Binding-site contacts:
Ligand atom C3 contacts residue ASN142 of chain 1.A at 3.2 Å.
Ligand atom C7 contacts residue LEU27 of chain 1.A at 4.4 Å (hydrophobic).
Ligand atom O contacts residue THR24 of chain 1.A at 4.2 Å.
Ligand atom C contacts residue ASN142 of chain 1.A at 4.3 Å.
Ligand atom C8 contacts residue THR25 of chain 1.A at 4.1 Å.
Ligand atom C11 contacts residue CYS145 of chain 1.A at 1.8 Å (hydrophobic).
Ligand atom N1 contacts residue CYS145 of chain 1.A at 4.0 Å.
Ligand atom N1 contacts residue HIS41 of chain 1.A at 4.2 Å.
Ligand atom O2 contacts residue GLY143 of chain 1.A at 2.9 Å (h-bond).
Ligand atom N contacts residue THR25 of chain 1.A at 4.0 Å.
Ligand atom C11 contacts residue HIS164 of chain 1.A at 4.2 Å.
Ligand atom C2 contacts residue ASN142 of chain 1.A at 3.1 Å.
Ligand atom C10 contacts residue HIS41 of chain 1.A at 4.1 Å.
Ligand atom C6 contacts residue THR26 of chain 1.A at 4.0 Å.
Ligand atom O2 contacts residue SER144 of chain 1.A at 3.2 Å (h-bond).
Ligand atom C11 contacts residue HIS41 of chain 1.A at 3.5 Å.
Ligand atom O contacts residue THR25 of chain 1.A at 4.1 Å.
Ligand atom O1 contacts residue SER46 of chain 1.A at 4.2 Å.
Ligand atom C4 contacts residue ASN142 of chain 1.A at 4.0 Å.
Ligand atom O2 contacts residue ASN142 of chain 1.A at 4.0 Å.
Ligand atom C7 contacts residue GLY143 of chain 1.A at 3.6 Å.
Ligand atom C10 contacts residue GLY143 of chain 1.A at 3.7 Å.
Ligand atom C6 contacts residue ASN142 of chain 1.A at 4.4 Å.
Ligand atom C1 contacts residue ASN142 of chain 1.A at 3.9 Å.
Ligand atom C7 contacts residue THR25 of chain 1.A at 4.3 Å.
Ligand atom O2 contacts residue CYS145 of chain 1.A at 3.0 Å (h-bond).
Ligand atom C9 contacts residue THR25 of chain 1.A at 4.5 Å.
Ligand atom C8 contacts residue HIS41 of chain 1.A at 3.6 Å.
Ligand atom C7 contacts residue THR26 of chain 1.A at 3.2 Å.
Ligand atom N1 contacts residue THR26 of chain 1.A at 4.4 Å.
Ligand atom C10 contacts residue SER144 of chain 1.A at 4.4 Å.
Ligand atom O2 contacts residue LEU27 of chain 1.A at 4.2 Å.
Ligand atom F1 contacts residue ASN142 of chain 1.A at 4.2 Å.
Ligand atom C10 contacts residue CYS145 of chain 1.A at 2.8 Å (hydrophobic).
Ligand atom C6 contacts residue GLY143 of chain 1.A at 4.0 Å.
Ligand atom N1 contacts residue GLY143 of chain 1.A at 4.1 Å.

The protein below binds the small molecule below.
Small molecule (SMILES): CC(=O)N1CCN(S(=O)(=O)c2c(F)cccc2F)CC1

Sequence of chain 1.A:
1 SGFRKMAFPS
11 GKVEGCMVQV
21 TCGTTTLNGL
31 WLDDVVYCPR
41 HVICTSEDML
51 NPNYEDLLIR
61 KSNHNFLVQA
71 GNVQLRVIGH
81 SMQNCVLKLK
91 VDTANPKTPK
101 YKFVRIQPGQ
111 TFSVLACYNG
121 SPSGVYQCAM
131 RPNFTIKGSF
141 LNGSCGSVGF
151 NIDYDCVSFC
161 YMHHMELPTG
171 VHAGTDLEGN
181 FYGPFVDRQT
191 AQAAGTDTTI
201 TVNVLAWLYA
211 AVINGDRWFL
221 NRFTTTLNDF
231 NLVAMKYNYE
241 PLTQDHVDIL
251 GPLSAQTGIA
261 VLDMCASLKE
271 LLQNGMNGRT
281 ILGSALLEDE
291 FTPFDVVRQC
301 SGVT